Binding-site contacts:
Ligand atom C4 contacts residue U9A1 of chain 27.I at 0.7 Å.
Ligand atom OAF contacts residue U972 of chain 52.I at 0.1 Å (h-bond).
Ligand atom C2 contacts residue U9A1 of chain 27.I at 1.1 Å.
Ligand atom OBF contacts residue U9A1 of chain 52.I at 1.5 Å.
Ligand atom C3 contacts residue U9A1 of chain 52.I at 1.3 Å.
Ligand atom N2 contacts residue U972 of chain 52.I at 0.5 Å (h-bond).
Ligand atom C1 contacts residue U9A1 of chain 27.I at 0.3 Å.
Ligand atom OBA contacts residue U9A1 of chain 52.I at 1.0 Å (h-bond).
Ligand atom O1 contacts residue U972 of chain 52.I at 1.0 Å (h-bond).
Ligand atom O3 contacts residue U9A1 of chain 27.I at 0.8 Å (h-bond).
Ligand atom OBI contacts residue U9A1 of chain 52.I at 0.9 Å (h-bond).
Ligand atom O4 contacts residue U9A1 of chain 27.I at 1.3 Å.
Ligand atom C3 contacts residue U9A1 of chain 27.I at 0.4 Å.
Ligand atom C2 contacts residue U972 of chain 52.I at 1.2 Å.
Ligand atom SBB contacts residue U9A1 of chain 52.I at 1.1 Å (h-bond).
Ligand atom C4 contacts residue U9A1 of chain 52.I at 0.9 Å.
Ligand atom O4 contacts residue U9A1 of chain 52.I at 0.7 Å.
Ligand atom OBH contacts residue U972 of chain 27.I at 1.0 Å (h-bond).
Ligand atom OBC contacts residue U9A1 of chain 27.I at 0.1 Å (h-bond).
Ligand atom C5 contacts residue U9A1 of chain 52.I at 0.4 Å.
Ligand atom O5 contacts residue U9A1 of chain 52.I at 0.8 Å (h-bond).
Ligand atom O5B contacts residue U9A1 of chain 52.I at 1.3 Å.
Ligand atom OBE contacts residue U9A1 of chain 52.I at 1.6 Å (h-bond).
Ligand atom SAG contacts residue U972 of chain 52.I at 1.4 Å (h-bond).
Ligand atom C5 contacts residue U9A1 of chain 27.I at 1.6 Å.
Ligand atom OBA contacts residue U9A1 of chain 27.I at 1.0 Å (h-bond).
Ligand atom SBB contacts residue U9A1 of chain 27.I at 1.2 Å.
Ligand atom O1 contacts residue U9A1 of chain 27.I at 0.9 Å (h-bond).
Ligand atom O5 contacts residue U9A1 of chain 27.I at 1.7 Å (h-bond).
Ligand atom O5B contacts residue U9A1 of chain 27.I at 1.5 Å (h-bond).
Ligand atom SBG contacts residue U972 of chain 27.I at 1.1 Å (h-bond).
Ligand atom O5B contacts residue U972 of chain 27.I at 1.6 Å (h-bond).
Ligand atom C2 contacts residue U9A1 of chain 27.I at 1.3 Å.
Ligand atom OBH contacts residue U9A1 of chain 52.I at 1.4 Å (h-bond).
Ligand atom O3 contacts residue U9A1 of chain 52.I at 1.5 Å (h-bond).
Ligand atom OBI contacts residue U972 of chain 27.I at 1.6 Å (h-bond).
Ligand atom SBG contacts residue U9A1 of chain 52.I at 0.3 Å.
Ligand atom C1 contacts residue U972 of chain 52.I at 1.2 Å.
Ligand atom N2 contacts residue U9A1 of chain 27.I at 1.4 Å (h-bond).
Ligand atom O2 contacts residue U9A1 of chain 27.I at 0.5 Å (h-bond).

The protein below binds the small molecule below.
Small molecule (SMILES): O=C(O)[C@@H]1O[C@H](O[C@H]2[C@@H](OS(=O)(=O)O)O[C@@H](O)[C@H](NS(=O)(=O)O)[C@H]2O)[C@@H](OS(=O)(=O)O)[C@H](O)[C@@H]1O

Sequence of chain 27.B:
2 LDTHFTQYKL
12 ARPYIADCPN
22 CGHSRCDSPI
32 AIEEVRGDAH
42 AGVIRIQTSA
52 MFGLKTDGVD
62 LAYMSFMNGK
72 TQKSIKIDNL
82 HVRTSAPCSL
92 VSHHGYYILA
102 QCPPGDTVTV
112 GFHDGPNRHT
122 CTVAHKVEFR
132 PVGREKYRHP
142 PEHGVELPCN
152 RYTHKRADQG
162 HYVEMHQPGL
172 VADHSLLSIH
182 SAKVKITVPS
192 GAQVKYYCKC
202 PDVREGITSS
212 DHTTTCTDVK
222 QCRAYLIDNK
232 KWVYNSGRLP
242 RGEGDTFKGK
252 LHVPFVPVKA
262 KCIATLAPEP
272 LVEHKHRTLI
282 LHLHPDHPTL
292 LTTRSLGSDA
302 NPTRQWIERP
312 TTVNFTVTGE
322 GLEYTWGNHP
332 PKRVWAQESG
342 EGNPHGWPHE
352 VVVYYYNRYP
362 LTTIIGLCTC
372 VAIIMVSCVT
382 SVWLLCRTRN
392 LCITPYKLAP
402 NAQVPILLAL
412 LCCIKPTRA

Sequence of chain 52.B:
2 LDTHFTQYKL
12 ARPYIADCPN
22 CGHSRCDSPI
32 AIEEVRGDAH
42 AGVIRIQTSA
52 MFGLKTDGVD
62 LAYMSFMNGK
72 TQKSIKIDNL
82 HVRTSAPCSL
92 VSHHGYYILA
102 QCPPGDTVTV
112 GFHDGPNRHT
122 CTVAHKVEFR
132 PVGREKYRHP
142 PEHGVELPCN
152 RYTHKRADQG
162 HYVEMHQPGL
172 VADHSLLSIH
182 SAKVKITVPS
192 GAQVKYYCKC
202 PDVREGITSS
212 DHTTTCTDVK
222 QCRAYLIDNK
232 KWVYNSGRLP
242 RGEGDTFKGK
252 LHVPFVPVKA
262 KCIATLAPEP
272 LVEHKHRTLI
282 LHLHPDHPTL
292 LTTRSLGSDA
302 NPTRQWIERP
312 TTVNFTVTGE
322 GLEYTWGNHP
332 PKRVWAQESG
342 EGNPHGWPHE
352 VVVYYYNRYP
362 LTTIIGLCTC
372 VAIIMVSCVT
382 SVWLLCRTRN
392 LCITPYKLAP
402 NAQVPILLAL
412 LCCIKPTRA

Sequence of chain 17.B:
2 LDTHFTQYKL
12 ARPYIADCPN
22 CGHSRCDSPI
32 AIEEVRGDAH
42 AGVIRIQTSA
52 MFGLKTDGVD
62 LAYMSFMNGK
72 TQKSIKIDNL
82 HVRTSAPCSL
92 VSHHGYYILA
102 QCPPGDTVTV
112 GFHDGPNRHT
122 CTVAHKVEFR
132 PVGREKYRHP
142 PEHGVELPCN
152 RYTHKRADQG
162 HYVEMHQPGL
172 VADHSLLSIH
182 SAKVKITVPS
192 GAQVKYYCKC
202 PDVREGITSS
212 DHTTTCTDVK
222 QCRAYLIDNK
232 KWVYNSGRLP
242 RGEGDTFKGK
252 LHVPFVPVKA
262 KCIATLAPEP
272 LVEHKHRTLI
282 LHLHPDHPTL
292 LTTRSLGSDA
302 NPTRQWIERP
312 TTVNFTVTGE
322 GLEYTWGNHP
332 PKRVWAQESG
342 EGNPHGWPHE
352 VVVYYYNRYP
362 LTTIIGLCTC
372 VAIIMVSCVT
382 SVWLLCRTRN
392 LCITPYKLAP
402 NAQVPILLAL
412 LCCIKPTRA